Sequence of chain 1.E:
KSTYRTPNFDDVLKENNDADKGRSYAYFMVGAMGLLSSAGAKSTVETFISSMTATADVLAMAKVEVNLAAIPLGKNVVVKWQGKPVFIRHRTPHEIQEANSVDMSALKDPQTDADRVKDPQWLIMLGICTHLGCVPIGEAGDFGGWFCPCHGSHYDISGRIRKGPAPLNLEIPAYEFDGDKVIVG

Sequence of chain 1.N:
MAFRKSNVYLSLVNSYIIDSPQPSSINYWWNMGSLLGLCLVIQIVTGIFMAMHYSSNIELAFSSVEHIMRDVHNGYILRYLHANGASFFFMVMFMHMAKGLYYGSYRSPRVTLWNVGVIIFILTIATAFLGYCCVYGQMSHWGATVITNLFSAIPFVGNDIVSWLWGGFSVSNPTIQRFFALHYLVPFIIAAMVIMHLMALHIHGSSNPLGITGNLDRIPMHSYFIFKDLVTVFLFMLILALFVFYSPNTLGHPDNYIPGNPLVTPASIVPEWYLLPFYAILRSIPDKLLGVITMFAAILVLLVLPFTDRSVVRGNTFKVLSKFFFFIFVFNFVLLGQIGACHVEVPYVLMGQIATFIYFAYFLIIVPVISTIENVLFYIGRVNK

The small molecule below binds the protein below.
Small molecule (SMILES): C/C=C(C)/C=C/C=C[C@H](OC)[C@@H](C)[C@@H](OC)[C@@H](C)CCc1oc2c(O)c(OC)cc(OC)c2c(=O)c1C

Binding-site contacts:
Ligand atom C7M contacts residue MET139 of chain 1.N at 3.4 Å (hydrophobic).
Ligand atom C15 contacts residue ILE147 of chain 1.N at 3.7 Å (hydrophobic).
Ligand atom C22 contacts residue PHE278 of chain 1.N at 3.8 Å (hydrophobic).
Ligand atom O8 contacts residue PRO271 of chain 1.N at 3.7 Å.
Ligand atom O7 contacts residue PRO271 of chain 1.N at 3.8 Å.
Ligand atom C21 contacts residue PHE179 of chain 1.N at 3.8 Å (hydrophobic).
Ligand atom O7 contacts residue GLU272 of chain 1.N at 3.4 Å (salt-bridge).
Ligand atom C5M contacts residue HIS151 of chain 1.E at 3.6 Å.
Ligand atom C3M contacts residue MET295 of chain 1.N at 3.3 Å (hydrophobic).
Ligand atom O4 contacts residue HIS151 of chain 1.E at 2.7 Å (h-bond).
Ligand atom C8A contacts residue PRO271 of chain 1.N at 3.7 Å (hydrophobic).
Ligand atom O14 contacts residue ILE125 of chain 1.N at 3.6 Å.
Ligand atom C7 contacts residue PRO271 of chain 1.N at 3.8 Å (hydrophobic).
Ligand atom O12 contacts residue MET295 of chain 1.N at 3.4 Å.
Ligand atom C7M contacts residue GLY143 of chain 1.N at 3.7 Å.
Ligand atom C23 contacts residue ILE299 of chain 1.N at 3.8 Å (hydrophobic).
Ligand atom O1 contacts residue ILE147 of chain 1.N at 3.6 Å.
Ligand atom C4 contacts residue TYR279 of chain 1.N at 3.4 Å (hydrophobic).
Ligand atom O4 contacts residue VAL146 of chain 1.N at 3.4 Å.
Ligand atom O5 contacts residue VAL146 of chain 1.N at 3.4 Å.
Ligand atom C5M contacts residue TYR279 of chain 1.N at 3.8 Å (hydrophobic).
Ligand atom C6 contacts residue PRO271 of chain 1.N at 3.8 Å (hydrophobic).
Ligand atom O8 contacts residue GLU272 of chain 1.N at 2.7 Å (salt-bridge).
Ligand atom O5 contacts residue TYR279 of chain 1.N at 3.6 Å.
Ligand atom C4A contacts residue PRO271 of chain 1.N at 3.8 Å (hydrophobic).
Ligand atom C24 contacts residue ILE147 of chain 1.N at 3.6 Å (hydrophobic).
Ligand atom C18 contacts residue PHE129 of chain 1.N at 3.8 Å (hydrophobic).
Ligand atom C8 contacts residue GLU272 of chain 1.N at 3.8 Å.
Ligand atom O7 contacts residue GLY143 of chain 1.N at 3.6 Å.
Ligand atom C25 contacts residue ILE122 of chain 1.N at 3.8 Å (hydrophobic).
Ligand atom C5M contacts residue CYS150 of chain 1.E at 3.6 Å (hydrophobic).
Ligand atom O5 contacts residue HIS151 of chain 1.E at 3.2 Å (h-bond).
Ligand atom O4 contacts residue TYR279 of chain 1.N at 3.3 Å.
Ligand atom C7 contacts residue GLY143 of chain 1.N at 3.8 Å.
Ligand atom C23 contacts residue PHE296 of chain 1.N at 3.6 Å (hydrophobic).
Ligand atom O8 contacts residue LEU275 of chain 1.N at 3.4 Å.
Ligand atom C5 contacts residue PRO271 of chain 1.N at 3.8 Å (hydrophobic).
Ligand atom C4 contacts residue VAL146 of chain 1.N at 3.8 Å (hydrophobic).
Ligand atom C12 contacts residue ILE125 of chain 1.N at 3.7 Å (hydrophobic).
Ligand atom C8 contacts residue PRO271 of chain 1.N at 3.5 Å (hydrophobic).